The small molecule below binds the protein below.
Small molecule (SMILES): Nc1ncnc2c1ncn2[C@@H]1O[C@H](COP(=O)(O)OP(=O)(O)OP(O)(O)=S)[C@@H](O)[C@H]1O

Binding-site contacts:
Ligand atom N7 contacts residue THR249 of chain 1.E at 3.5 Å.
Ligand atom S1G contacts residue ASN348 of chain 1.E at 3.1 Å (h-bond).
Ligand atom N6 contacts residue GLY207 of chain 1.E at 2.8 Å (h-bond).
Ligand atom O1A contacts residue LEU253 of chain 1.E at 3.5 Å (h-bond).
Ligand atom C8 contacts residue GLY248 of chain 1.E at 3.6 Å.
Ligand atom O3B contacts residue LYS251 of chain 1.E at 3.7 Å.
Ligand atom O2G contacts residue PRO247 of chain 1.E at 3.5 Å.
Ligand atom O1B contacts residue THR252 of chain 1.E at 3.0 Å (h-bond).
Ligand atom C2 contacts residue ASP205 of chain 1.E at 3.2 Å.
Ligand atom O1A contacts residue THR252 of chain 1.E at 3.3 Å.
Ligand atom O4' contacts residue GLY408 of chain 1.E at 3.7 Å.
Ligand atom PG contacts residue MG1 of chain 1.Y at 3.6 Å.
Ligand atom O1B contacts residue LYS251 of chain 1.E at 3.7 Å.
Ligand atom O3G contacts residue MG1 of chain 1.Y at 2.5 Å.
Ligand atom C8 contacts residue GLY250 of chain 1.E at 3.7 Å.
Ligand atom O2G contacts residue GLY248 of chain 1.E at 3.5 Å (h-bond).
Ligand atom S1G contacts residue LYS251 of chain 1.E at 3.5 Å (salt-bridge).
Ligand atom PG contacts residue GLY248 of chain 1.E at 3.6 Å.
Ligand atom O4' contacts residue ALA409 of chain 1.E at 3.5 Å.
Ligand atom O2B contacts residue LYS251 of chain 1.E at 3.0 Å (salt-bridge).
Ligand atom C5' contacts residue ALA409 of chain 1.E at 3.6 Å (hydrophobic).
Ligand atom O1B contacts residue MG1 of chain 1.Y at 2.9 Å.
Ligand atom N7 contacts residue GLY250 of chain 1.E at 3.4 Å (h-bond).
Ligand atom N3 contacts residue HIS384 of chain 1.E at 3.7 Å.
Ligand atom O3B contacts residue PRO247 of chain 1.E at 3.5 Å.
Ligand atom C8 contacts residue GLY408 of chain 1.E at 3.6 Å.
Ligand atom PB contacts residue GLY248 of chain 1.E at 3.6 Å.
Ligand atom O2B contacts residue GLY250 of chain 1.E at 2.5 Å (h-bond).
Ligand atom C6 contacts residue ILE206 of chain 1.E at 3.5 Å (hydrophobic).
Ligand atom O3B contacts residue GLY248 of chain 1.E at 2.5 Å (h-bond).
Ligand atom O2A contacts residue GLY250 of chain 1.E at 2.4 Å.
Ligand atom O2B contacts residue THR249 of chain 1.E at 2.8 Å (h-bond).
Ligand atom O2A contacts residue THR249 of chain 1.E at 3.7 Å.
Ligand atom O2G contacts residue ARG359 of chain 1.D at 3.2 Å.
Ligand atom O2B contacts residue GLY248 of chain 1.E at 3.2 Å.
Ligand atom C6 contacts residue GLY207 of chain 1.E at 3.4 Å.
Ligand atom N6 contacts residue ILE206 of chain 1.E at 3.4 Å.
Ligand atom N7 contacts residue GLY408 of chain 1.E at 3.5 Å.
Ligand atom O2A contacts residue LYS251 of chain 1.E at 3.5 Å (salt-bridge).
Ligand atom N1 contacts residue GLY207 of chain 1.E at 3.2 Å (h-bond).

Sequence of chain 1.E:
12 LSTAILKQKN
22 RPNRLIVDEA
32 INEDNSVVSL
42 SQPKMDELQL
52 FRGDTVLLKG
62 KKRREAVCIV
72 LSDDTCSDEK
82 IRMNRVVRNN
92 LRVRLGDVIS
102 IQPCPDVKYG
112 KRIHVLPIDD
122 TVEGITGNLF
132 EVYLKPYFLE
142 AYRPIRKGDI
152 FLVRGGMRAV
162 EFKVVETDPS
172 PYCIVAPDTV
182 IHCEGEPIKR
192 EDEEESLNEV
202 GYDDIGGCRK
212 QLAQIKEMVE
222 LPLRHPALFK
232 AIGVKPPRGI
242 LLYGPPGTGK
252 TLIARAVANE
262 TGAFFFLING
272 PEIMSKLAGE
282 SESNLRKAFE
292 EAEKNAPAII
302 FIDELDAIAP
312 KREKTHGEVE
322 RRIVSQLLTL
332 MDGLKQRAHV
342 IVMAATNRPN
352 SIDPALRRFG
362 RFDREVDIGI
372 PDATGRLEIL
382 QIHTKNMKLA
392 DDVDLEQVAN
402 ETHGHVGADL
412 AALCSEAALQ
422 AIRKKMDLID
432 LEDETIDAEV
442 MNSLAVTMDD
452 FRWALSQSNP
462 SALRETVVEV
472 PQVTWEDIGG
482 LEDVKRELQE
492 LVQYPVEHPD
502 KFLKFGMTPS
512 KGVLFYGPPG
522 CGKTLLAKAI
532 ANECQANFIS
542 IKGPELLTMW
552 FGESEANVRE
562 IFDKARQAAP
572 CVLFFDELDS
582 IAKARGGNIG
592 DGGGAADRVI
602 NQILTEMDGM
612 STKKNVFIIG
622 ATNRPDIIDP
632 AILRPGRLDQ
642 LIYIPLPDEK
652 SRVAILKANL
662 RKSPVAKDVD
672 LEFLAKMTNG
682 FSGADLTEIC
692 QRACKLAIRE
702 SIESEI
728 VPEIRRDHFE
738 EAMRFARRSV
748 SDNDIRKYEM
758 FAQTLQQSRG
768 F

Sequence of chain 1.D:
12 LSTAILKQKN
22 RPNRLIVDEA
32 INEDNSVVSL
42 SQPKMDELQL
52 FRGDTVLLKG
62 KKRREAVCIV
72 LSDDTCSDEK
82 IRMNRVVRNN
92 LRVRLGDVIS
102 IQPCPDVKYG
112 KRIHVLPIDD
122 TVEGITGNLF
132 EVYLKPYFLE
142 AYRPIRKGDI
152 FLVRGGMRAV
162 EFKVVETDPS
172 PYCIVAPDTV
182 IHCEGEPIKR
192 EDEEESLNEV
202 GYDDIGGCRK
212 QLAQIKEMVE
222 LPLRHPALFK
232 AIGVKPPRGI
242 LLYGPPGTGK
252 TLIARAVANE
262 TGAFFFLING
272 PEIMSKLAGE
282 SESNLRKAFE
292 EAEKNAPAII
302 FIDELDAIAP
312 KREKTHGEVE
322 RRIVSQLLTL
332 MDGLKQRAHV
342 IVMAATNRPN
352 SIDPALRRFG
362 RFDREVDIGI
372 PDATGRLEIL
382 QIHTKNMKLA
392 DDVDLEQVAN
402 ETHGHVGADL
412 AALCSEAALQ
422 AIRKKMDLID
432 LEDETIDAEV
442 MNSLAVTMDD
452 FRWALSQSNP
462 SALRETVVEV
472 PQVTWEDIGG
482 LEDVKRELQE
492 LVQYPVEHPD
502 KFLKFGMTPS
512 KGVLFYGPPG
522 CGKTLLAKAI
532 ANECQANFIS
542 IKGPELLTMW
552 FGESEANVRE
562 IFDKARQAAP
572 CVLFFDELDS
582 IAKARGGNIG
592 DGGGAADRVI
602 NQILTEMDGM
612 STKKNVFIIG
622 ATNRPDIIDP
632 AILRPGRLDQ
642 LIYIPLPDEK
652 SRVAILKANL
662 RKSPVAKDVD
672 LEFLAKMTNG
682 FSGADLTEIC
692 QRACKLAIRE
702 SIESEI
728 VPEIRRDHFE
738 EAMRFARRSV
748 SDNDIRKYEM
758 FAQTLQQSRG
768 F